The protein below binds the small molecule below.
Small molecule (SMILES): CC(=O)N[C@@H]1[C@@H](O)[C@H](O[C@@H]2O[C@H](CO)[C@@H](O[C@@H]3O[C@H](CO)[C@@H](O)[C@H](O)[C@H]3NC(C)=O)[C@H](O)[C@H]2NC(C)=O)[C@@H](CO)O[C@H]1O

Binding-site contacts:
Ligand atom C1 contacts residue TRP44 of chain 1.A at 3.8 Å (hydrophobic).
Ligand atom C7 contacts residue TRP15 of chain 1.A at 3.2 Å (hydrophobic).
Ligand atom O1 contacts residue TRP137 of chain 1.A at 4.0 Å.
Ligand atom N2 contacts residue GLY135 of chain 1.A at 3.0 Å (h-bond).
Ligand atom C8 contacts residue TRP15 of chain 1.A at 3.4 Å (hydrophobic).
Ligand atom O5 contacts residue TRP137 of chain 1.A at 3.5 Å.
Ligand atom N2 contacts residue TRP15 of chain 1.A at 3.4 Å (h-bond).
Ligand atom C8 contacts residue TYR21 of chain 1.A at 3.7 Å (hydrophobic).
Ligand atom O3 contacts residue TRP15 of chain 1.A at 3.1 Å (h-bond).
Ligand atom C6 contacts residue THR14 of chain 1.A at 4.0 Å.
Ligand atom O7 contacts residue TRP15 of chain 1.A at 3.7 Å.
Ligand atom C6 contacts residue TRP44 of chain 1.A at 3.5 Å (hydrophobic).
Ligand atom O3 contacts residue SER43 of chain 1.A at 3.7 Å.
Ligand atom C7 contacts residue GLY135 of chain 1.A at 3.8 Å.
Ligand atom O4 contacts residue TRP44 of chain 1.A at 3.7 Å.
Ligand atom C3 contacts residue SER43 of chain 1.A at 3.6 Å.
Ligand atom C1 contacts residue TRP137 of chain 1.A at 3.8 Å (hydrophobic).
Ligand atom O7 contacts residue VAL42 of chain 1.A at 3.6 Å.
Ligand atom O6 contacts residue TRP44 of chain 1.A at 3.7 Å.
Ligand atom C5 contacts residue TRP137 of chain 1.A at 3.6 Å (hydrophobic).
Ligand atom O3 contacts residue GLY135 of chain 1.A at 3.9 Å.
Ligand atom C5 contacts residue TRP44 of chain 1.A at 3.5 Å (hydrophobic).
Ligand atom C2 contacts residue TRP15 of chain 1.A at 4.1 Å (hydrophobic).
Ligand atom O5 contacts residue TRP44 of chain 1.A at 3.9 Å.
Ligand atom C3 contacts residue GLY135 of chain 1.A at 3.8 Å.
Ligand atom O7 contacts residue GLY135 of chain 1.A at 3.8 Å.
Ligand atom C7 contacts residue TRP44 of chain 1.A at 4.1 Å (hydrophobic).
Ligand atom O6 contacts residue HIS133 of chain 1.A at 4.0 Å.
Ligand atom C8 contacts residue VAL42 of chain 1.A at 4.2 Å (hydrophobic).
Ligand atom C3 contacts residue TRP15 of chain 1.A at 4.0 Å (hydrophobic).
Ligand atom C2 contacts residue GLY135 of chain 1.A at 3.8 Å.
Ligand atom C4 contacts residue SER43 of chain 1.A at 4.0 Å.
Ligand atom C7 contacts residue SER43 of chain 1.A at 4.1 Å.
Ligand atom O7 contacts residue SER43 of chain 1.A at 3.0 Å (h-bond).
Ligand atom O3 contacts residue TRP44 of chain 1.A at 3.4 Å.
Ligand atom O7 contacts residue TRP44 of chain 1.A at 3.0 Å (h-bond).
Ligand atom C4 contacts residue TRP44 of chain 1.A at 4.1 Å (hydrophobic).
Ligand atom O6 contacts residue THR14 of chain 1.A at 3.0 Å.
Ligand atom O4 contacts residue SER43 of chain 1.A at 3.3 Å.
Ligand atom C6 contacts residue TRP137 of chain 1.A at 3.5 Å (hydrophobic).

Sequence of chain 1.A:
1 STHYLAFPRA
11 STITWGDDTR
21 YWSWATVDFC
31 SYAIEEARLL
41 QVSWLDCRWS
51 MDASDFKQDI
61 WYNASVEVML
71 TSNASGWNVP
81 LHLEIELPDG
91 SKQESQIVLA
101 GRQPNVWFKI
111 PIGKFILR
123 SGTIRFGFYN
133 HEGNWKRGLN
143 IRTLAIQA